Binding-site contacts:
Ligand atom C8 contacts residue LEU99 of chain 4.A at 3.9 Å (hydrophobic).
Ligand atom C11 contacts residue LEU99 of chain 4.A at 4.1 Å (hydrophobic).
Ligand atom C3 contacts residue ASN14 of chain 4.A at 3.7 Å.
Ligand atom C4 contacts residue ASN14 of chain 4.A at 3.5 Å.
Ligand atom O6 contacts residue ASP208 of chain 4.A at 3.0 Å (salt-bridge).
Ligand atom C5 contacts residue ASP208 of chain 4.A at 4.0 Å.
Ligand atom C6 contacts residue ASP208 of chain 4.A at 3.5 Å.
Ligand atom C5 contacts residue ASN14 of chain 4.A at 4.1 Å.
Ligand atom O4 contacts residue TYR12 of chain 4.A at 3.9 Å.
Ligand atom C4 contacts residue ASP208 of chain 4.A at 3.4 Å.
Ligand atom O4 contacts residue ASP208 of chain 4.A at 2.5 Å (salt-bridge).
Ligand atom O4 contacts residue ASN14 of chain 4.A at 2.4 Å (h-bond).
Ligand atom O4 contacts residue GLY227 of chain 4.A at 4.1 Å.
Ligand atom O2 contacts residue LEU99 of chain 4.A at 3.6 Å.
Ligand atom O5 contacts residue GLY98 of chain 4.A at 4.0 Å.
Ligand atom C11 contacts residue TYR12 of chain 4.A at 2.9 Å (hydrophobic).
Ligand atom O5 contacts residue TYR100 of chain 4.A at 4.1 Å.
Ligand atom C9 contacts residue LEU99 of chain 4.A at 3.6 Å (hydrophobic).
Ligand atom C3 contacts residue ARG228 of chain 4.A at 3.9 Å.
Ligand atom N1 contacts residue LEU99 of chain 4.A at 3.7 Å.
Ligand atom O6 contacts residue TYR100 of chain 4.A at 3.0 Å (h-bond).
Ligand atom C7 contacts residue LEU99 of chain 4.A at 4.2 Å (hydrophobic).
Ligand atom O2 contacts residue GLY98 of chain 4.A at 3.7 Å.
Ligand atom N1 contacts residue TYR12 of chain 4.A at 3.3 Å (h-bond).
Ligand atom C4 contacts residue ARG228 of chain 4.A at 3.7 Å.
Ligand atom C6 contacts residue TYR12 of chain 4.A at 3.7 Å (hydrophobic).
Ligand atom C6 contacts residue LEU99 of chain 4.A at 4.0 Å (hydrophobic).
Ligand atom O6 contacts residue ALA207 of chain 4.A at 3.1 Å.
Ligand atom O5 contacts residue LEU99 of chain 4.A at 3.0 Å (h-bond).
Ligand atom O3 contacts residue GLY227 of chain 4.A at 3.6 Å.
Ligand atom C6 contacts residue ALA207 of chain 4.A at 3.4 Å (hydrophobic).
Ligand atom O4 contacts residue ARG228 of chain 4.A at 3.2 Å.
Ligand atom C1 contacts residue LEU99 of chain 4.A at 3.7 Å (hydrophobic).
Ligand atom C6 contacts residue TYR100 of chain 4.A at 3.7 Å (hydrophobic).
Ligand atom O3 contacts residue ARG228 of chain 4.A at 3.0 Å (salt-bridge).
Ligand atom C5 contacts residue TYR12 of chain 4.A at 3.9 Å (hydrophobic).
Ligand atom C5 contacts residue LEU99 of chain 4.A at 4.0 Å (hydrophobic).
Ligand atom C12 contacts residue LEU99 of chain 4.A at 3.9 Å (hydrophobic).
Ligand atom O6 contacts residue GLY98 of chain 4.A at 3.2 Å.
Ligand atom O6 contacts residue LEU99 of chain 4.A at 3.1 Å (h-bond).

Sequence of chain 4.A:
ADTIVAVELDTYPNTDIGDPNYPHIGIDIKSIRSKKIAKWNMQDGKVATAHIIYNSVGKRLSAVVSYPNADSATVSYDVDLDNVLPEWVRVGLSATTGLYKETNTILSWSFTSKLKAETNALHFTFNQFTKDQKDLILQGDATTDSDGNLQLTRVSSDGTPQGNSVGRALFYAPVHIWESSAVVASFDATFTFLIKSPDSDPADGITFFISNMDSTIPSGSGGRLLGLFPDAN

The protein below binds the small molecule below.
Small molecule (SMILES): OC[C@H]1O[C@H](Oc2c[nH]c3ccc(Br)c(Cl)c23)[C@@H](O)[C@@H](O)[C@@H]1O